This protein binds this small molecule.
Small molecule (SMILES): CC(=O)N[C@H]1[C@H](O[C@H]2[C@H](O)[C@@H](NC(C)=O)CO[C@@H]2CO)O[C@H](CO)[C@@H](O)[C@@H]1O

Sequence of chain 2.E:
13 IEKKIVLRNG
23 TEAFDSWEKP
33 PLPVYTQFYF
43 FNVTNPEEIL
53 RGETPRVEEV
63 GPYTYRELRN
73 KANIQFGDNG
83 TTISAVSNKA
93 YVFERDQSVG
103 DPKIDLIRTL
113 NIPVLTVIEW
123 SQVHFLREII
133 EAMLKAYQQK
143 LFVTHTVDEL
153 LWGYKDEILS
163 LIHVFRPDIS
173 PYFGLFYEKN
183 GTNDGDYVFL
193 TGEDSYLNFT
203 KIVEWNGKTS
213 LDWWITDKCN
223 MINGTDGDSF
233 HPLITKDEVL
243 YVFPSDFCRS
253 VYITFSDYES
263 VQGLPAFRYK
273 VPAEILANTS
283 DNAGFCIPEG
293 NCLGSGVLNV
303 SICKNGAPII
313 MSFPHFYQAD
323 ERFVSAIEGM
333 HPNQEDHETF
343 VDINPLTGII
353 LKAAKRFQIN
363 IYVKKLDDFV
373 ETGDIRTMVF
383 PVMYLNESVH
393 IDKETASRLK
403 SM

Binding-site contacts:
Ligand atom C1 contacts residue TYR93 of chain 2.E at 3.8 Å (hydrophobic).
Ligand atom C4 contacts residue ASN182 of chain 2.E at 4.3 Å.
Ligand atom C7 contacts residue TRP154 of chain 2.E at 4.5 Å (hydrophobic).
Ligand atom O7 contacts residue TRP154 of chain 2.E at 4.5 Å.
Ligand atom C2 contacts residue ASN182 of chain 2.E at 2.5 Å.
Ligand atom C2 contacts residue VAL94 of chain 2.E at 4.3 Å (hydrophobic).
Ligand atom O7 contacts residue LEU70 of chain 2.E at 3.7 Å.
Ligand atom C2 contacts residue TYR93 of chain 2.E at 3.8 Å (hydrophobic).
Ligand atom C3 contacts residue VAL94 of chain 2.E at 4.4 Å (hydrophobic).
Ligand atom C8 contacts residue ASN182 of chain 2.E at 4.3 Å.
Ligand atom N2 contacts residue TYR93 of chain 2.E at 3.3 Å (h-bond).
Ligand atom O7 contacts residue ASN182 of chain 2.E at 2.9 Å (h-bond).
Ligand atom C7 contacts residue ASN182 of chain 2.E at 3.1 Å.
Ligand atom N2 contacts residue ASN182 of chain 2.E at 2.9 Å (h-bond).
Ligand atom O3 contacts residue VAL94 of chain 2.E at 4.5 Å.
Ligand atom C8 contacts residue TYR93 of chain 2.E at 4.4 Å (hydrophobic).
Ligand atom O7 contacts residue VAL94 of chain 2.E at 3.5 Å.
Ligand atom C7 contacts residue TYR93 of chain 2.E at 4.3 Å (hydrophobic).
Ligand atom O5 contacts residue ASN182 of chain 2.E at 2.4 Å (h-bond).
Ligand atom C3 contacts residue TYR93 of chain 2.E at 3.8 Å (hydrophobic).
Ligand atom C3 contacts residue ASN182 of chain 2.E at 3.8 Å.
Ligand atom C5 contacts residue ASN182 of chain 2.E at 3.6 Å.
Ligand atom C1 contacts residue ASN182 of chain 2.E at 1.4 Å.
Ligand atom C8 contacts residue TRP154 of chain 2.E at 3.6 Å (hydrophobic).
Ligand atom C8 contacts residue ASP150 of chain 2.E at 4.3 Å.
Ligand atom O4 contacts residue VAL94 of chain 2.E at 3.7 Å.